Binding-site contacts:
Ligand atom C2 contacts residue ASN35 of chain 1.A at 3.5 Å.
Ligand atom C1 contacts residue MET72 of chain 1.A at 3.9 Å (hydrophobic).
Ligand atom N17 contacts residue ARG82 of chain 1.A at 3.3 Å (salt-bridge).
Ligand atom F21 contacts residue PHE94 of chain 1.A at 3.5 Å.
Ligand atom C2 contacts residue MET225 of chain 1.A at 3.9 Å (hydrophobic).
Ligand atom C14 contacts residue LEU34 of chain 1.A at 3.6 Å (hydrophobic).
Ligand atom F21 contacts residue LEU203 of chain 1.A at 3.6 Å.
Ligand atom O10 contacts residue MET110 of chain 1.A at 3.3 Å.
Ligand atom C18 contacts residue PHE94 of chain 1.A at 4.0 Å (hydrophobic).
Ligand atom C15 contacts residue PHE94 of chain 1.A at 4.0 Å (hydrophobic).
Ligand atom C8 contacts residue THR207 of chain 1.A at 3.1 Å.
Ligand atom C16 contacts residue MET75 of chain 1.A at 3.9 Å (hydrophobic).
Ligand atom C16 contacts residue PHE94 of chain 1.A at 4.0 Å (hydrophobic).
Ligand atom F23 contacts residue PHE94 of chain 1.A at 3.7 Å.
Ligand atom F22 contacts residue MET75 of chain 1.A at 3.3 Å.
Ligand atom O7 contacts residue THR207 of chain 1.A at 3.6 Å.
Ligand atom C13 contacts residue LEU34 of chain 1.A at 3.2 Å (hydrophobic).
Ligand atom C2 contacts residue THR207 of chain 1.A at 3.6 Å.
Ligand atom F22 contacts residue MET72 of chain 1.A at 3.9 Å.
Ligand atom C20 contacts residue PHE94 of chain 1.A at 3.9 Å (hydrophobic).
Ligand atom C15 contacts residue MET75 of chain 1.A at 4.0 Å (hydrophobic).
Ligand atom C9 contacts residue THR207 of chain 1.A at 4.0 Å.
Ligand atom C1 contacts residue TRP71 of chain 1.A at 3.9 Å (hydrophobic).
Ligand atom F22 contacts residue VAL76 of chain 1.A at 3.2 Å.
Ligand atom O10 contacts residue LEU203 of chain 1.A at 3.4 Å.
Ligand atom C16 contacts residue LEU37 of chain 1.A at 3.9 Å (hydrophobic).
Ligand atom C5 contacts residue ASN35 of chain 1.A at 3.3 Å.
Ligand atom O7 contacts residue LEU31 of chain 1.A at 3.9 Å.
Ligand atom C5 contacts residue LEU31 of chain 1.A at 3.8 Å (hydrophobic).
Ligand atom C8 contacts residue PHE206 of chain 1.A at 4.0 Å (hydrophobic).
Ligand atom N17 contacts residue LEU37 of chain 1.A at 3.9 Å.
Ligand atom F23 contacts residue VAL76 of chain 1.A at 4.0 Å.
Ligand atom C3 contacts residue ASN35 of chain 1.A at 3.4 Å.
Ligand atom F23 contacts residue MET75 of chain 1.A at 3.7 Å.
Ligand atom C1 contacts residue MET225 of chain 1.A at 3.9 Å (hydrophobic).
Ligand atom C5 contacts residue THR207 of chain 1.A at 3.9 Å.
Ligand atom C1 contacts residue MET75 of chain 1.A at 3.8 Å (hydrophobic).
Ligand atom O7 contacts residue ASN35 of chain 1.A at 2.6 Å (h-bond).
Ligand atom F21 contacts residue MET117 of chain 1.A at 3.3 Å.
Ligand atom F23 contacts residue MET79 of chain 1.A at 3.3 Å.

Sequence of chain 1.A:
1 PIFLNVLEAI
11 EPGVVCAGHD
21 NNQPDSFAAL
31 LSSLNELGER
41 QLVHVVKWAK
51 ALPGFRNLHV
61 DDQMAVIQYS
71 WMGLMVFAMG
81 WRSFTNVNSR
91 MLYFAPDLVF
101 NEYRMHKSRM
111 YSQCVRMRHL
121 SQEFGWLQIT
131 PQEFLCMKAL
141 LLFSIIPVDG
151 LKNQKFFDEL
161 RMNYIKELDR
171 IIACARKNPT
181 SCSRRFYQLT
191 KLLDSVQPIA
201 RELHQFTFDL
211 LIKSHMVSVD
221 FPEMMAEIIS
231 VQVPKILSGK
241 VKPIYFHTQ

A small-molecule ligand and the protein it binds are described below.
Small molecule (SMILES): CC[C@H]1[C@@H](O)CC(=O)N1c1ccc(C#N)c(C(F)(F)F)c1